Binding-site contacts:
Ligand atom O1 contacts residue MET217 of chain 60.A at 4.2 Å.
Ligand atom CL2 contacts residue LEU187 of chain 60.A at 3.9 Å.
Ligand atom CL2 contacts residue ILE184 of chain 60.A at 3.9 Å.
Ligand atom N3A contacts residue PHE182 of chain 60.A at 4.0 Å.
Ligand atom C3 contacts residue LEU103 of chain 60.A at 4.1 Å (hydrophobic).
Ligand atom C5B contacts residue TYR147 of chain 60.A at 3.9 Å (hydrophobic).
Ligand atom C6B contacts residue ILE184 of chain 60.A at 4.1 Å (hydrophobic).
Ligand atom C2A contacts residue PHE182 of chain 60.A at 4.2 Å (hydrophobic).
Ligand atom O1A contacts residue TYR147 of chain 60.A at 4.0 Å.
Ligand atom C4B contacts residue ILE220 of chain 60.A at 4.0 Å (hydrophobic).
Ligand atom O1B contacts residue ILE125 of chain 60.A at 3.5 Å.
Ligand atom C3B contacts residue ILE220 of chain 60.A at 4.2 Å (hydrophobic).
Ligand atom C3B contacts residue ILE125 of chain 60.A at 3.5 Å (hydrophobic).
Ligand atom C4B contacts residue ILE125 of chain 60.A at 3.9 Å (hydrophobic).
Ligand atom N2 contacts residue ASN215 of chain 60.A at 3.7 Å.
Ligand atom C31 contacts residue MET195 of chain 60.A at 3.5 Å (hydrophobic).
Ligand atom O1A contacts residue ILE220 of chain 60.A at 3.6 Å.
Ligand atom CL1 contacts residue ILE125 of chain 60.A at 3.5 Å.
Ligand atom C5A contacts residue ILE220 of chain 60.A at 3.9 Å (hydrophobic).
Ligand atom C5A contacts residue MET146 of chain 60.A at 3.7 Å (hydrophobic).
Ligand atom C4 contacts residue LEU103 of chain 60.A at 3.4 Å (hydrophobic).
Ligand atom C6B contacts residue ILE125 of chain 60.A at 3.6 Å (hydrophobic).
Ligand atom N3A contacts residue LEU127 of chain 60.A at 4.1 Å.
Ligand atom C1C contacts residue LEU103 of chain 60.A at 4.1 Å (hydrophobic).
Ligand atom C2B contacts residue ILE125 of chain 60.A at 3.1 Å (hydrophobic).
Ligand atom C5A contacts residue TYR147 of chain 60.A at 4.1 Å (hydrophobic).
Ligand atom C4A contacts residue TYR145 of chain 60.A at 3.3 Å (hydrophobic).
Ligand atom CL2 contacts residue TYR147 of chain 60.A at 3.4 Å.
Ligand atom C31 contacts residue GLN104 of chain 60.A at 3.6 Å.
Ligand atom C4C contacts residue MET217 of chain 60.A at 4.2 Å (hydrophobic).
Ligand atom C2C contacts residue MET217 of chain 60.A at 3.7 Å (hydrophobic).
Ligand atom C5 contacts residue LEU103 of chain 60.A at 3.8 Å (hydrophobic).
Ligand atom C1B contacts residue ILE125 of chain 60.A at 3.1 Å (hydrophobic).
Ligand atom C4A contacts residue LEU127 of chain 60.A at 4.0 Å (hydrophobic).
Ligand atom C5A contacts residue TYR145 of chain 60.A at 3.8 Å (hydrophobic).
Ligand atom C2A contacts residue ILE220 of chain 60.A at 3.8 Å (hydrophobic).
Ligand atom C4A contacts residue ILE220 of chain 60.A at 4.1 Å (hydrophobic).
Ligand atom N2 contacts residue THR102 of chain 60.A at 4.2 Å.
Ligand atom C5B contacts residue ILE125 of chain 60.A at 3.9 Å (hydrophobic).
Ligand atom CL1 contacts residue ILE239 of chain 60.A at 3.8 Å.

A small-molecule ligand and the protein it binds are described below.
Small molecule (SMILES): Cc1cc(CCCCCOc2c(Cl)cc(C3=NCCO3)cc2Cl)on1

Sequence of chain 60.A:
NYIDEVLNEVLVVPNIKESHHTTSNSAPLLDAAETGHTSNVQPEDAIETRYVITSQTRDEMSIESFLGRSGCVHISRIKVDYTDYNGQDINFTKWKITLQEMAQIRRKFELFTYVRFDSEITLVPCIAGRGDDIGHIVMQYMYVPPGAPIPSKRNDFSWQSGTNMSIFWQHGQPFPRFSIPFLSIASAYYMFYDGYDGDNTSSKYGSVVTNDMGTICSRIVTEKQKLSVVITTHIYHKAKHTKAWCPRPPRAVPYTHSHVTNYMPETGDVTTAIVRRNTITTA